Binding-site contacts:
Ligand atom C3 contacts residue ASN56 of chain 2.A at 4.0 Å.
Ligand atom C1 contacts residue ALA57 of chain 2.A at 4.1 Å (hydrophobic).
Ligand atom C7 contacts residue ASN642 of chain 2.A at 3.2 Å.
Ligand atom O3 contacts residue THR58 of chain 2.A at 4.3 Å.
Ligand atom N2 contacts residue ALA57 of chain 2.A at 2.9 Å (h-bond).
Ligand atom C7 contacts residue ALA57 of chain 2.A at 3.8 Å (hydrophobic).
Ligand atom O3 contacts residue ASN56 of chain 2.A at 4.1 Å.
Ligand atom C1 contacts residue ASN642 of chain 2.A at 1.4 Å.
Ligand atom C2 contacts residue ALA57 of chain 2.A at 3.7 Å (hydrophobic).
Ligand atom N2 contacts residue ASN642 of chain 2.A at 2.9 Å (h-bond).
Ligand atom C8 contacts residue PHE60 of chain 2.A at 4.5 Å (hydrophobic).
Ligand atom C8 contacts residue ASN642 of chain 2.A at 4.4 Å.
Ligand atom O5 contacts residue SER644 of chain 2.A at 3.7 Å.
Ligand atom C2 contacts residue ASN642 of chain 2.A at 2.5 Å.
Ligand atom O5 contacts residue ASN642 of chain 2.A at 2.3 Å (h-bond).
Ligand atom C8 contacts residue THR58 of chain 2.A at 3.5 Å.
Ligand atom C5 contacts residue ALA57 of chain 2.A at 4.4 Å (hydrophobic).
Ligand atom C6 contacts residue GLN645 of chain 2.A at 4.5 Å.
Ligand atom C6 contacts residue GLY646 of chain 2.A at 4.0 Å.
Ligand atom C5 contacts residue ASN642 of chain 2.A at 3.6 Å.
Ligand atom O7 contacts residue ASN642 of chain 2.A at 3.2 Å (h-bond).
Ligand atom C6 contacts residue SER644 of chain 2.A at 3.8 Å.
Ligand atom N2 contacts residue THR58 of chain 2.A at 4.3 Å.
Ligand atom C4 contacts residue ASN642 of chain 2.A at 4.2 Å.
Ligand atom C1 contacts residue SER644 of chain 2.A at 3.9 Å.
Ligand atom O4 contacts residue ASN56 of chain 2.A at 3.9 Å.
Ligand atom C3 contacts residue ASN642 of chain 2.A at 3.8 Å.
Ligand atom C8 contacts residue ALA57 of chain 2.A at 3.7 Å (hydrophobic).
Ligand atom O3 contacts residue ALA57 of chain 2.A at 4.2 Å.
Ligand atom C3 contacts residue ALA57 of chain 2.A at 3.7 Å (hydrophobic).
Ligand atom C5 contacts residue SER644 of chain 2.A at 3.6 Å.
Ligand atom O6 contacts residue SER644 of chain 2.A at 4.3 Å.

The small molecule below binds the protein below.
Small molecule (SMILES): CC(=O)N[C@@H]1[C@@H](O)[C@H](O)[C@@H](CO)O[C@H]1O

Sequence of chain 2.A:
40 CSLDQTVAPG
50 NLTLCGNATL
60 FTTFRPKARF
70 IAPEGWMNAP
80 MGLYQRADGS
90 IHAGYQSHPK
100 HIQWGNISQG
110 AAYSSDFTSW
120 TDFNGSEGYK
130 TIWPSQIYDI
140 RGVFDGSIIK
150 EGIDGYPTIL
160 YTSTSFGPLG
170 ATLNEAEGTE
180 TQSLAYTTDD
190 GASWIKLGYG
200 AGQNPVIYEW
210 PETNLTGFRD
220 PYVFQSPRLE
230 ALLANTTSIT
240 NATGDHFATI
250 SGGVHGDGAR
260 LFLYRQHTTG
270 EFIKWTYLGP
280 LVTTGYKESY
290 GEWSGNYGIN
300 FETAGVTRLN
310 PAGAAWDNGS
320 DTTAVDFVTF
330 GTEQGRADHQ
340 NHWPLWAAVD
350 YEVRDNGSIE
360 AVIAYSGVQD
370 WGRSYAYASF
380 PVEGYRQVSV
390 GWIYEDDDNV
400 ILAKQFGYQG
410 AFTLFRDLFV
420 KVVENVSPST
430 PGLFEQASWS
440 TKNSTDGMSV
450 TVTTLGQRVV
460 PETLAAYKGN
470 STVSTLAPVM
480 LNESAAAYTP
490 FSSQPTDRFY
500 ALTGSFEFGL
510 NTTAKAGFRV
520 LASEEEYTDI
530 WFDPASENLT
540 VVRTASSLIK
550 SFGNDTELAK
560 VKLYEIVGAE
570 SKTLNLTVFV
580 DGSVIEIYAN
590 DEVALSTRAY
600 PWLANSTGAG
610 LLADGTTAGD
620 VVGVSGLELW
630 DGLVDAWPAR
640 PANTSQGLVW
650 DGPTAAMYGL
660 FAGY